The small molecule below binds the protein below.
Small molecule (SMILES): C[C@@H](O)[C@H](N)C(=O)O

Sequence of chain 1.B:
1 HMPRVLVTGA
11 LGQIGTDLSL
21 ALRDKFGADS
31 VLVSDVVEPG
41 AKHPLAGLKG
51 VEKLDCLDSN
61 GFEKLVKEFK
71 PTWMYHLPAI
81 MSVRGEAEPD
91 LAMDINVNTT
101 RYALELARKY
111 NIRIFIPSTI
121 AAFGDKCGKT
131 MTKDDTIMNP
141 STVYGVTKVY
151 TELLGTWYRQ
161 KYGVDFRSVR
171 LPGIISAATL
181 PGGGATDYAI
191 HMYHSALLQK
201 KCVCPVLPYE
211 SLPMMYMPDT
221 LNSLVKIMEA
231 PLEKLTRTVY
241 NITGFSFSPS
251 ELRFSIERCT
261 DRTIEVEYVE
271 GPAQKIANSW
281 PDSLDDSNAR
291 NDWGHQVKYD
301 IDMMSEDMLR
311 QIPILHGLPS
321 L

Binding-site contacts:
Ligand atom CA contacts residue THR186 of chain 1.B at 4.0 Å.
Ligand atom O contacts residue ALA185 of chain 1.B at 2.7 Å (h-bond).
Ligand atom CA contacts residue MET81 of chain 1.B at 4.0 Å (hydrophobic).
Ligand atom O contacts residue THR186 of chain 1.B at 3.2 Å (h-bond).
Ligand atom CG2 contacts residue THR186 of chain 1.B at 4.2 Å.
Ligand atom CG2 contacts residue GLY173 of chain 1.B at 4.0 Å.
Ligand atom CG2 contacts residue NAI1 of chain 1.G at 4.0 Å.
Ligand atom OXT contacts residue MET81 of chain 1.B at 3.7 Å.
Ligand atom OG1 contacts residue ALA121 of chain 1.B at 4.3 Å.
Ligand atom OG1 contacts residue NAI1 of chain 1.G at 3.6 Å.
Ligand atom CB contacts residue TYR144 of chain 1.B at 3.8 Å (hydrophobic).
Ligand atom C contacts residue MET81 of chain 1.B at 4.4 Å (hydrophobic).
Ligand atom CG2 contacts residue TRP280 of chain 1.B at 4.0 Å (hydrophobic).
Ligand atom O contacts residue TRP280 of chain 1.B at 3.4 Å.
Ligand atom CB contacts residue NAI1 of chain 1.G at 3.3 Å.
Ligand atom N contacts residue THR186 of chain 1.B at 2.8 Å (h-bond).
Ligand atom CG2 contacts residue PRO172 of chain 1.B at 4.2 Å (hydrophobic).
Ligand atom OXT contacts residue TRP280 of chain 1.B at 3.9 Å.
Ligand atom CG2 contacts residue ILE120 of chain 1.B at 4.0 Å (hydrophobic).
Ligand atom CA contacts residue NAI1 of chain 1.G at 3.8 Å.
Ligand atom CB contacts residue THR119 of chain 1.B at 3.5 Å.
Ligand atom OG1 contacts residue TYR144 of chain 1.B at 2.7 Å (h-bond).
Ligand atom N contacts residue ASP187 of chain 1.B at 4.4 Å.
Ligand atom N contacts residue MET81 of chain 1.B at 4.3 Å.
Ligand atom N contacts residue NAI1 of chain 1.G at 2.8 Å (h-bond).
Ligand atom OG1 contacts residue THR119 of chain 1.B at 2.5 Å (h-bond).
Ligand atom CA contacts residue GLY184 of chain 1.B at 4.4 Å.
Ligand atom OXT contacts residue GLY184 of chain 1.B at 3.5 Å.
Ligand atom C contacts residue ALA185 of chain 1.B at 3.6 Å (hydrophobic).
Ligand atom OXT contacts residue ALA185 of chain 1.B at 3.8 Å.
Ligand atom C contacts residue SER82 of chain 1.B at 3.5 Å.
Ligand atom OXT contacts residue TYR144 of chain 1.B at 3.5 Å.
Ligand atom O contacts residue GLY184 of chain 1.B at 3.4 Å.
Ligand atom C contacts residue GLY184 of chain 1.B at 3.5 Å.
Ligand atom OXT contacts residue SER82 of chain 1.B at 2.8 Å (h-bond).
Ligand atom CG2 contacts residue THR119 of chain 1.B at 3.7 Å.
Ligand atom CA contacts residue TYR144 of chain 1.B at 4.3 Å (hydrophobic).
Ligand atom C contacts residue TRP280 of chain 1.B at 3.8 Å (hydrophobic).
Ligand atom O contacts residue SER82 of chain 1.B at 3.6 Å.
Ligand atom C contacts residue THR186 of chain 1.B at 4.2 Å.